The protein below binds the small molecule below.
Small molecule (SMILES): CC(=O)N[C@@H]1[C@@H](O)[C@H](O)[C@@H](CO)O[C@H]1O

Sequence of chain 1.D:
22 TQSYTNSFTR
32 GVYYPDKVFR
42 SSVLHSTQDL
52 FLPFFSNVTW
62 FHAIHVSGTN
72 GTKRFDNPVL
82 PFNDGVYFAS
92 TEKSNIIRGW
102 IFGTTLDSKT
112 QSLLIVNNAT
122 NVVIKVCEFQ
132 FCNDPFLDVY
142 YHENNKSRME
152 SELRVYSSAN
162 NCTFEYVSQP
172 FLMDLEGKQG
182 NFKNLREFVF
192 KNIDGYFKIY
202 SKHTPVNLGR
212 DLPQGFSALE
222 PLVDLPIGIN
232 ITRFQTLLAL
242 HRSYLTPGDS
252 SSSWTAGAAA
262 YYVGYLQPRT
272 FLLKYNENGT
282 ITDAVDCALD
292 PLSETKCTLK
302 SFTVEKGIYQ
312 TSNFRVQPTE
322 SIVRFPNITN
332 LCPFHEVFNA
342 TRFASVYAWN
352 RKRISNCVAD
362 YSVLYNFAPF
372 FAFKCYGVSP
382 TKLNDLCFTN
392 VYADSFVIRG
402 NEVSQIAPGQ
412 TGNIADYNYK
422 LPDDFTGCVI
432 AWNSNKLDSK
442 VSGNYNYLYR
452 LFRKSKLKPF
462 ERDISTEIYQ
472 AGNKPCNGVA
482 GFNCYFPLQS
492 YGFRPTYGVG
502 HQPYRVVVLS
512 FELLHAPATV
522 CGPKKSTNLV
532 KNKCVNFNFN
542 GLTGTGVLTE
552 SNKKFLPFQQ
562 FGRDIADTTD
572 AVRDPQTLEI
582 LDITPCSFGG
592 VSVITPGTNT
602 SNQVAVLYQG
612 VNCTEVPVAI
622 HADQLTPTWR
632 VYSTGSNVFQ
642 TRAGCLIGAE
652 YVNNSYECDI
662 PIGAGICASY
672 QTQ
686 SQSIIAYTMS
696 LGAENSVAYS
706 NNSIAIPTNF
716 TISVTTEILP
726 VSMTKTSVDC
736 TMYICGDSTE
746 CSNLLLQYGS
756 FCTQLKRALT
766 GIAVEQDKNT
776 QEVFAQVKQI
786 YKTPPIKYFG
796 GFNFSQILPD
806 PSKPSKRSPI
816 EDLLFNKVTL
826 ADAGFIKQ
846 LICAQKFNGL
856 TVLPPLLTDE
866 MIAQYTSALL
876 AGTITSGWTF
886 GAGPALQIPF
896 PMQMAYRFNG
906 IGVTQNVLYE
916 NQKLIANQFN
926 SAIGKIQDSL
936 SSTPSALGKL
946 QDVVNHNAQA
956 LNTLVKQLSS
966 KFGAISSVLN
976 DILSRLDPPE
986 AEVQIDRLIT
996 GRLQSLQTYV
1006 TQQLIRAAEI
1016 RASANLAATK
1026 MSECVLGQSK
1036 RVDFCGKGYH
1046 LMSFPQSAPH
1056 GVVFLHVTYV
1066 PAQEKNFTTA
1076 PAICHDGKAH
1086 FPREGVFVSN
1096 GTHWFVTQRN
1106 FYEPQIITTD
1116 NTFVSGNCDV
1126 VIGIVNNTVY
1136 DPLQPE

Binding-site contacts:
Ligand atom C2 contacts residue ASN1095 of chain 1.D at 4.3 Å.
Ligand atom C1 contacts residue ASN1095 of chain 1.D at 3.2 Å.
Ligand atom O5 contacts residue PHE1100 of chain 1.D at 4.2 Å.
Ligand atom O7 contacts residue HIS1098 of chain 1.D at 4.0 Å.
Ligand atom O6 contacts residue HIS1098 of chain 1.D at 4.0 Å.
Ligand atom C1 contacts residue HIS1098 of chain 1.D at 4.1 Å.
Ligand atom C5 contacts residue HIS1098 of chain 1.D at 3.7 Å.
Ligand atom C6 contacts residue HIS1098 of chain 1.D at 4.5 Å.
Ligand atom C6 contacts residue PHE1100 of chain 1.D at 4.2 Å (hydrophobic).
Ligand atom N2 contacts residue ASN1095 of chain 1.D at 4.4 Å.
Ligand atom O5 contacts residue ASN1095 of chain 1.D at 3.7 Å.
Ligand atom O7 contacts residue THR1097 of chain 1.D at 3.0 Å (h-bond).
Ligand atom O6 contacts residue PHE1100 of chain 1.D at 4.3 Å.
Ligand atom O4 contacts residue HIS1098 of chain 1.D at 4.5 Å.
Ligand atom O5 contacts residue HIS1098 of chain 1.D at 4.1 Å.
Ligand atom C7 contacts residue ASN1095 of chain 1.D at 4.4 Å.
Ligand atom C7 contacts residue THR1097 of chain 1.D at 4.1 Å.